The small molecule below binds the protein below.
Small molecule (SMILES): CC(=O)N[C@@H]1[C@@H](O)[C@H](O)[C@@H](CO)O[C@H]1O

Binding-site contacts:
Ligand atom O7 contacts residue ASN146 of chain 1.A at 3.4 Å (h-bond).
Ligand atom C3 contacts residue ASN310 of chain 1.A at 3.7 Å.
Ligand atom C5 contacts residue ASN146 of chain 1.A at 3.6 Å.
Ligand atom C4 contacts residue LYS136 of chain 1.A at 4.0 Å.
Ligand atom C1 contacts residue ASN310 of chain 1.A at 4.4 Å.
Ligand atom C2 contacts residue ASN146 of chain 1.A at 2.4 Å.
Ligand atom N2 contacts residue ASN146 of chain 1.A at 2.9 Å (h-bond).
Ligand atom O7 contacts residue VAL138 of chain 1.A at 3.7 Å.
Ligand atom O7 contacts residue PRO96 of chain 1.A at 4.0 Å.
Ligand atom C2 contacts residue LYS136 of chain 1.A at 4.0 Å.
Ligand atom C1 contacts residue SER311 of chain 1.A at 4.1 Å.
Ligand atom C7 contacts residue ASN146 of chain 1.A at 3.5 Å.
Ligand atom C8 contacts residue SER311 of chain 1.A at 4.2 Å.
Ligand atom C8 contacts residue LEU145 of chain 1.A at 4.3 Å (hydrophobic).
Ligand atom C6 contacts residue ASN310 of chain 1.A at 4.2 Å.
Ligand atom O5 contacts residue ASN146 of chain 1.A at 2.4 Å (h-bond).
Ligand atom C6 contacts residue LYS136 of chain 1.A at 4.3 Å.
Ligand atom C3 contacts residue CYS309 of chain 1.A at 4.4 Å (hydrophobic).
Ligand atom C5 contacts residue ASN310 of chain 1.A at 3.4 Å.
Ligand atom C3 contacts residue ASN146 of chain 1.A at 3.8 Å.
Ligand atom C6 contacts residue NAG1 of chain 1.M at 3.8 Å.
Ligand atom C7 contacts residue SER311 of chain 1.A at 4.0 Å.
Ligand atom C1 contacts residue ASN146 of chain 1.A at 1.4 Å.
Ligand atom C2 contacts residue SER311 of chain 1.A at 4.0 Å.
Ligand atom C3 contacts residue SER311 of chain 1.A at 4.2 Å.
Ligand atom O3 contacts residue CYS309 of chain 1.A at 3.7 Å.
Ligand atom O4 contacts residue ASN310 of chain 1.A at 3.4 Å (h-bond).
Ligand atom O5 contacts residue ASN310 of chain 1.A at 4.4 Å.
Ligand atom C5 contacts residue NAG1 of chain 1.M at 4.3 Å.
Ligand atom O5 contacts residue LYS136 of chain 1.A at 3.3 Å (salt-bridge).
Ligand atom C8 contacts residue CYS309 of chain 1.A at 3.8 Å (hydrophobic).
Ligand atom C1 contacts residue LYS136 of chain 1.A at 3.9 Å.
Ligand atom C4 contacts residue ASN146 of chain 1.A at 4.2 Å.
Ligand atom C8 contacts residue CYS245 of chain 1.A at 4.0 Å (hydrophobic).
Ligand atom O6 contacts residue LYS136 of chain 1.A at 3.3 Å (salt-bridge).
Ligand atom N2 contacts residue SER311 of chain 1.A at 3.1 Å (h-bond).
Ligand atom C4 contacts residue ASN310 of chain 1.A at 3.7 Å.
Ligand atom C8 contacts residue ASN244 of chain 1.A at 4.1 Å.
Ligand atom O3 contacts residue ASP95 of chain 1.A at 3.9 Å.
Ligand atom C5 contacts residue LYS136 of chain 1.A at 4.0 Å.

Sequence of chain 1.A:
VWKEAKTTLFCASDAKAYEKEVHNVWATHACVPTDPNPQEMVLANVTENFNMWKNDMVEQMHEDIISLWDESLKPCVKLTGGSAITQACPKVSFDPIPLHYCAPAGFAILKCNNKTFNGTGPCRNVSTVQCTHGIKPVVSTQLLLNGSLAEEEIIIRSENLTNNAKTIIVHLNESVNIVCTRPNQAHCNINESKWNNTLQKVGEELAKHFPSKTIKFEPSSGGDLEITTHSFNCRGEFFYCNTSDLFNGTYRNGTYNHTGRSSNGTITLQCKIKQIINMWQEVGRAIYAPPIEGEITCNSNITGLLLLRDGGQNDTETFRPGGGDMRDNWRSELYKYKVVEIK